Sequence of chain 1.B:
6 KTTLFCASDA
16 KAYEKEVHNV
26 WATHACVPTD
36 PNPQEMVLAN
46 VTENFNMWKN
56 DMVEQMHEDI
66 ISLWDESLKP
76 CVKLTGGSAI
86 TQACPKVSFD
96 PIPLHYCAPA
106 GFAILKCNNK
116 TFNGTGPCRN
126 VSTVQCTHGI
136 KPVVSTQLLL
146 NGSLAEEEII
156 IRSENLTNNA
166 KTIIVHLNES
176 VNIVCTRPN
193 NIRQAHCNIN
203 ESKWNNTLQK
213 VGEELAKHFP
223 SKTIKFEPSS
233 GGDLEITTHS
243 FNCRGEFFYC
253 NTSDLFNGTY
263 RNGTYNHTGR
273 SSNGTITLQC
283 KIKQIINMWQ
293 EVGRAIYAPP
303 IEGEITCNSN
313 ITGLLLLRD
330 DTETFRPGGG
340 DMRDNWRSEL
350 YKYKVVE

The small molecule below binds the protein below.
Small molecule (SMILES): CC(=O)N[C@@H]1[C@@H](O)[C@H](O)[C@@H](CO)O[C@H]1O

Binding-site contacts:
Ligand atom C4 contacts residue ASN253 of chain 1.B at 4.2 Å.
Ligand atom C3 contacts residue ASN253 of chain 1.B at 3.8 Å.
Ligand atom O5 contacts residue ASN253 of chain 1.B at 2.4 Å (h-bond).
Ligand atom O7 contacts residue ASN253 of chain 1.B at 3.5 Å (h-bond).
Ligand atom C5 contacts residue ASN253 of chain 1.B at 3.7 Å.
Ligand atom C7 contacts residue THR240 of chain 1.B at 4.3 Å.
Ligand atom C8 contacts residue THR239 of chain 1.B at 3.5 Å.
Ligand atom O5 contacts residue SER255 of chain 1.B at 3.9 Å.
Ligand atom C2 contacts residue ASN253 of chain 1.B at 2.5 Å.
Ligand atom C5 contacts residue SER255 of chain 1.B at 4.0 Å.
Ligand atom N2 contacts residue ASN253 of chain 1.B at 3.0 Å (h-bond).
Ligand atom C7 contacts residue ASN253 of chain 1.B at 3.5 Å.
Ligand atom C1 contacts residue ASN253 of chain 1.B at 1.4 Å.
Ligand atom C8 contacts residue LEU236 of chain 1.B at 4.0 Å (hydrophobic).
Ligand atom C8 contacts residue THR240 of chain 1.B at 3.6 Å.
Ligand atom C1 contacts residue SER255 of chain 1.B at 4.0 Å.
Ligand atom O6 contacts residue ASN253 of chain 1.B at 4.5 Å.